Binding-site contacts:
Ligand atom O6 contacts residue THR121 of chain 1.A at 4.3 Å.
Ligand atom O5 contacts residue ASN119 of chain 1.A at 2.4 Å (h-bond).
Ligand atom O7 contacts residue SER212 of chain 1.A at 4.1 Å.
Ligand atom C8 contacts residue GLU138 of chain 1.A at 3.4 Å.
Ligand atom C4 contacts residue ASN119 of chain 1.A at 4.2 Å.
Ligand atom C7 contacts residue GLU138 of chain 1.A at 3.9 Å.
Ligand atom C7 contacts residue ASN119 of chain 1.A at 3.8 Å.
Ligand atom N2 contacts residue GLU138 of chain 1.A at 3.9 Å.
Ligand atom C3 contacts residue ASN119 of chain 1.A at 3.8 Å.
Ligand atom N2 contacts residue ASN119 of chain 1.A at 2.9 Å (h-bond).
Ligand atom C1 contacts residue GLU138 of chain 1.A at 3.6 Å.
Ligand atom C2 contacts residue ASN119 of chain 1.A at 2.5 Å.
Ligand atom O5 contacts residue THR121 of chain 1.A at 4.2 Å.
Ligand atom C2 contacts residue GLU138 of chain 1.A at 3.5 Å.
Ligand atom O7 contacts residue ILE214 of chain 1.A at 3.7 Å.
Ligand atom O5 contacts residue GLU138 of chain 1.A at 4.0 Å.
Ligand atom C8 contacts residue PHE140 of chain 1.A at 3.7 Å (hydrophobic).
Ligand atom O5 contacts residue VAL120 of chain 1.A at 4.2 Å.
Ligand atom C7 contacts residue PHE140 of chain 1.A at 3.8 Å (hydrophobic).
Ligand atom C5 contacts residue ASN119 of chain 1.A at 3.7 Å.
Ligand atom C1 contacts residue ASN119 of chain 1.A at 1.4 Å.
Ligand atom C8 contacts residue ASN119 of chain 1.A at 4.3 Å.
Ligand atom O7 contacts residue PHE140 of chain 1.A at 3.7 Å.

Sequence of chain 1.A:
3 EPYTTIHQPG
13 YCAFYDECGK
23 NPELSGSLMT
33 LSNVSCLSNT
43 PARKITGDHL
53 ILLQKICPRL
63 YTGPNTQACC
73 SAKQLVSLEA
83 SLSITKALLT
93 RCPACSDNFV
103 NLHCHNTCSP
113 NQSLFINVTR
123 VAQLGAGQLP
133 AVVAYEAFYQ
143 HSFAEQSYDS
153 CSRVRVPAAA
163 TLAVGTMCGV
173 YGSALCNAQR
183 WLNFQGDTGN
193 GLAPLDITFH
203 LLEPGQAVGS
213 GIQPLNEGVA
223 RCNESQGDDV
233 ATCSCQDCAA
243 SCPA

A protein and the small-molecule ligand that binds it are described below.
Small molecule (SMILES): CC(=O)N[C@@H]1[C@@H](O)[C@H](O)[C@@H](CO)O[C@H]1O